Binding-site contacts:
Ligand atom C19 contacts residue GLY91 of chain 1.A at 3.8 Å.
Ligand atom C30 contacts residue ALA155 of chain 1.A at 3.9 Å (hydrophobic).
Ligand atom C10 contacts residue VAL24 of chain 1.A at 3.8 Å (hydrophobic).
Ligand atom C10 contacts residue THR85 of chain 1.A at 3.8 Å.
Ligand atom C30 contacts residue ASN143 of chain 1.A at 3.3 Å.
Ligand atom C13 contacts residue LEU145 of chain 1.A at 3.9 Å (hydrophobic).
Ligand atom C01 contacts residue THR85 of chain 1.A at 3.4 Å.
Ligand atom C18 contacts residue HIS88 of chain 1.A at 3.8 Å.
Ligand atom C18 contacts residue GLY91 of chain 1.A at 3.8 Å.
Ligand atom C06 contacts residue ASP156 of chain 1.A at 3.8 Å.
Ligand atom N15 contacts residue TYR87 of chain 1.A at 3.6 Å.
Ligand atom N15 contacts residue HIS88 of chain 1.A at 3.1 Å (h-bond).
Ligand atom C21 contacts residue ASP95 of chain 1.A at 3.8 Å.
Ligand atom C11 contacts residue LEU145 of chain 1.A at 3.7 Å (hydrophobic).
Ligand atom C30 contacts residue LYS142 of chain 1.A at 3.4 Å.
Ligand atom N15 contacts residue HIS86 of chain 1.A at 3.8 Å.
Ligand atom O05 contacts residue LYS37 of chain 1.A at 3.5 Å.
Ligand atom C14 contacts residue HIS88 of chain 1.A at 3.2 Å.
Ligand atom C06 contacts residue GLU50 of chain 1.A at 3.7 Å.
Ligand atom C22 contacts residue GLY91 of chain 1.A at 3.7 Å.
Ligand atom C19 contacts residue TYR87 of chain 1.A at 3.7 Å (hydrophobic).
Ligand atom C16 contacts residue HIS86 of chain 1.A at 3.7 Å.
Ligand atom C14 contacts residue TYR87 of chain 1.A at 3.6 Å (hydrophobic).
Ligand atom C20 contacts residue GLY91 of chain 1.A at 3.8 Å.
Ligand atom C10 contacts residue ALA35 of chain 1.A at 3.8 Å (hydrophobic).
Ligand atom C17 contacts residue GLY91 of chain 1.A at 3.7 Å.
Ligand atom C01 contacts residue LEU83 of chain 1.A at 3.7 Å (hydrophobic).
Ligand atom C08 contacts residue LEU145 of chain 1.A at 3.9 Å (hydrophobic).
Ligand atom O02 contacts residue LYS37 of chain 1.A at 3.5 Å.
Ligand atom C20 contacts residue VAL16 of chain 1.A at 3.9 Å (hydrophobic).
Ligand atom C21 contacts residue GLY91 of chain 1.A at 3.7 Å.
Ligand atom C01 contacts residue LYS37 of chain 1.A at 3.7 Å.
Ligand atom C01 contacts residue ALA35 of chain 1.A at 3.7 Å (hydrophobic).
Ligand atom C16 contacts residue ALA35 of chain 1.A at 3.5 Å (hydrophobic).
Ligand atom C24 contacts residue ASP95 of chain 1.A at 3.2 Å.
Ligand atom C12 contacts residue LEU145 of chain 1.A at 3.7 Å (hydrophobic).
Ligand atom C16 contacts residue LEU145 of chain 1.A at 3.7 Å (hydrophobic).
Ligand atom N15 contacts residue ALA35 of chain 1.A at 3.9 Å.
Ligand atom C18 contacts residue TYR87 of chain 1.A at 3.4 Å (hydrophobic).
Ligand atom C19 contacts residue VAL16 of chain 1.A at 3.8 Å (hydrophobic).

Sequence of chain 1.A:
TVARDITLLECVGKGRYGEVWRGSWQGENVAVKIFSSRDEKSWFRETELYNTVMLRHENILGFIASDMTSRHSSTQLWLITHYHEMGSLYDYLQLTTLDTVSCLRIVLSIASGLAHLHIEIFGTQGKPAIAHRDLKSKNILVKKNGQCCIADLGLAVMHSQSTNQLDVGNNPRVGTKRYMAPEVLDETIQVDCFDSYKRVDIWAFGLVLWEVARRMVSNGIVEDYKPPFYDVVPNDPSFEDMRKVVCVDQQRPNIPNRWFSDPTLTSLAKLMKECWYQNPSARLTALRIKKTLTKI

A small-molecule ligand and the protein it binds are described below.
Small molecule (SMILES): COc1cc(-c2cncc(-c3ccc(N4CCNCC4)cc3)c2)cc(OC)c1OC